The protein below binds the small molecule below.
Small molecule (SMILES): CC(=O)N[C@@H]1[C@@H](O)[C@H](O)[C@@H](CO)O[C@H]1O

Sequence of chain 2.C:
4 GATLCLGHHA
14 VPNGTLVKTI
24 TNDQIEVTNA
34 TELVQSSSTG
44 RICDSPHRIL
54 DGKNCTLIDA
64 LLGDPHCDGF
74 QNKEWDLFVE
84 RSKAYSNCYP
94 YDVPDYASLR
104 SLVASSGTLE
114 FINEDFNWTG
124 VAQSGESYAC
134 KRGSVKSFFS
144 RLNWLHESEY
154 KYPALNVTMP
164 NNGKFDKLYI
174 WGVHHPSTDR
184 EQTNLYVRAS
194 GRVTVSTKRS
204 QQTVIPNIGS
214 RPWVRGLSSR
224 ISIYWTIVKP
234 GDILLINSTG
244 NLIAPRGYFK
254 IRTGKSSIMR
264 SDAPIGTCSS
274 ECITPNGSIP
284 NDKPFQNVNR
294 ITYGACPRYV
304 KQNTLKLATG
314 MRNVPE

Binding-site contacts:
Ligand atom C3 contacts residue ASN57 of chain 2.C at 4.5 Å.
Ligand atom C1 contacts residue ASN57 of chain 2.C at 3.3 Å.
Ligand atom C7 contacts residue ASN57 of chain 2.C at 3.4 Å.
Ligand atom N2 contacts residue ASN57 of chain 2.C at 3.5 Å (h-bond).
Ligand atom O6 contacts residue TYR88 of chain 2.C at 3.5 Å (h-bond).
Ligand atom O7 contacts residue ASN57 of chain 2.C at 3.0 Å (h-bond).
Ligand atom C2 contacts residue ASN57 of chain 2.C at 3.1 Å.
Ligand atom O5 contacts residue ASN57 of chain 2.C at 3.8 Å.